Sequence of chain 1.D:
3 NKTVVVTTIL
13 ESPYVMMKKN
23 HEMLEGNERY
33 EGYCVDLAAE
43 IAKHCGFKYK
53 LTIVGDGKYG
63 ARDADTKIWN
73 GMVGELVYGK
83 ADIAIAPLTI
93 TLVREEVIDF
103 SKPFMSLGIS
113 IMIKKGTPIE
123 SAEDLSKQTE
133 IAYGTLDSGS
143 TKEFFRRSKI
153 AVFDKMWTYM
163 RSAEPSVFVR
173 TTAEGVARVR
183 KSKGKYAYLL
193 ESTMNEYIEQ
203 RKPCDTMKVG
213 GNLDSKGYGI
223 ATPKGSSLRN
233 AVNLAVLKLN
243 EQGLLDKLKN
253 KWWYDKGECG

The small molecule below binds the protein below.
Small molecule (SMILES): CC(C)S(=O)(=O)NC[C@H](C)c1ccc(-c2ccc(CCNS(C)(=O)=O)cc2)cc1

Sequence of chain 1.C:
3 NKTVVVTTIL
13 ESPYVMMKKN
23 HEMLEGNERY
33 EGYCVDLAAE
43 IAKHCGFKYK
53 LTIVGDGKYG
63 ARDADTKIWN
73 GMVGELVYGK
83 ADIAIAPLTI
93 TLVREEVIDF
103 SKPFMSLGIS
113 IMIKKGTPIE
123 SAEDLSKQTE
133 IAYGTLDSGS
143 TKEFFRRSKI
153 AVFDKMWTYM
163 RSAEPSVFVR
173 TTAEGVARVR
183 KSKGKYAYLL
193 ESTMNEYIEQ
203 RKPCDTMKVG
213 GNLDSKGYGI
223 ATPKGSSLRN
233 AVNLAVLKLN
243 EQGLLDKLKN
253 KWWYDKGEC

Binding-site contacts:
Ligand atom C16 contacts residue PRO105 of chain 1.D at 3.3 Å (hydrophobic).
Ligand atom C5 contacts residue MET107 of chain 1.D at 3.5 Å (hydrophobic).
Ligand atom C3 contacts residue LYS218 of chain 1.D at 3.7 Å.
Ligand atom C5 contacts residue SER108 of chain 1.D at 3.6 Å.
Ligand atom N22 contacts residue ASN242 of chain 1.D at 3.1 Å (h-bond).
Ligand atom C14 contacts residue LYS218 of chain 1.D at 3.8 Å.
Ligand atom C17 contacts residue PHE106 of chain 1.D at 3.7 Å (hydrophobic).
Ligand atom N22 contacts residue SER217 of chain 1.C at 3.4 Å (h-bond).
Ligand atom C18 contacts residue ASN242 of chain 1.D at 3.6 Å.
Ligand atom C6 contacts residue SER217 of chain 1.C at 3.6 Å.
Ligand atom C8 contacts residue PRO105 of chain 1.C at 3.5 Å (hydrophobic).
Ligand atom C6 contacts residue LYS218 of chain 1.C at 3.7 Å.
Ligand atom O26 contacts residue LYS104 of chain 1.C at 3.6 Å.
Ligand atom C15 contacts residue LEU239 of chain 1.C at 3.6 Å (hydrophobic).
Ligand atom S29 contacts residue PRO105 of chain 1.C at 3.8 Å.
Ligand atom C8 contacts residue MET107 of chain 1.C at 3.5 Å (hydrophobic).
Ligand atom C18 contacts residue PRO105 of chain 1.D at 3.3 Å (hydrophobic).
Ligand atom C4 contacts residue SER108 of chain 1.C at 3.6 Å.
Ligand atom O27 contacts residue GLY219 of chain 1.D at 2.9 Å (h-bond).
Ligand atom S28 contacts residue ASN242 of chain 1.D at 3.8 Å.
Ligand atom C19 contacts residue PRO105 of chain 1.C at 3.1 Å (hydrophobic).
Ligand atom C1 contacts residue PRO105 of chain 1.D at 3.6 Å (hydrophobic).
Ligand atom C2 contacts residue LYS218 of chain 1.C at 3.4 Å.
Ligand atom C8 contacts residue SER108 of chain 1.C at 3.5 Å.
Ligand atom O25 contacts residue ASN242 of chain 1.D at 3.6 Å (h-bond).
Ligand atom S28 contacts residue PRO105 of chain 1.D at 3.5 Å (h-bond).
Ligand atom O26 contacts residue PRO105 of chain 1.C at 3.8 Å.
Ligand atom C4 contacts residue PRO105 of chain 1.C at 3.6 Å (hydrophobic).
Ligand atom O24 contacts residue PRO105 of chain 1.D at 2.8 Å (h-bond).
Ligand atom C21 contacts residue ASN242 of chain 1.C at 3.5 Å.
Ligand atom O27 contacts residue LYS218 of chain 1.D at 3.1 Å.
Ligand atom C15 contacts residue PRO105 of chain 1.C at 3.4 Å (hydrophobic).
Ligand atom C16 contacts residue ASN242 of chain 1.D at 3.5 Å.
Ligand atom C7 contacts residue LYS218 of chain 1.D at 3.8 Å.
Ligand atom C5 contacts residue PRO105 of chain 1.D at 3.7 Å (hydrophobic).
Ligand atom C20 contacts residue PRO105 of chain 1.C at 3.5 Å (hydrophobic).
Ligand atom C21 contacts residue PRO105 of chain 1.C at 3.8 Å (hydrophobic).
Ligand atom N23 contacts residue PRO105 of chain 1.C at 2.7 Å (h-bond).
Ligand atom C1 contacts residue SER108 of chain 1.D at 3.8 Å.
Ligand atom C14 contacts residue ASN242 of chain 1.C at 2.9 Å.